Sequence of chain 1.A:
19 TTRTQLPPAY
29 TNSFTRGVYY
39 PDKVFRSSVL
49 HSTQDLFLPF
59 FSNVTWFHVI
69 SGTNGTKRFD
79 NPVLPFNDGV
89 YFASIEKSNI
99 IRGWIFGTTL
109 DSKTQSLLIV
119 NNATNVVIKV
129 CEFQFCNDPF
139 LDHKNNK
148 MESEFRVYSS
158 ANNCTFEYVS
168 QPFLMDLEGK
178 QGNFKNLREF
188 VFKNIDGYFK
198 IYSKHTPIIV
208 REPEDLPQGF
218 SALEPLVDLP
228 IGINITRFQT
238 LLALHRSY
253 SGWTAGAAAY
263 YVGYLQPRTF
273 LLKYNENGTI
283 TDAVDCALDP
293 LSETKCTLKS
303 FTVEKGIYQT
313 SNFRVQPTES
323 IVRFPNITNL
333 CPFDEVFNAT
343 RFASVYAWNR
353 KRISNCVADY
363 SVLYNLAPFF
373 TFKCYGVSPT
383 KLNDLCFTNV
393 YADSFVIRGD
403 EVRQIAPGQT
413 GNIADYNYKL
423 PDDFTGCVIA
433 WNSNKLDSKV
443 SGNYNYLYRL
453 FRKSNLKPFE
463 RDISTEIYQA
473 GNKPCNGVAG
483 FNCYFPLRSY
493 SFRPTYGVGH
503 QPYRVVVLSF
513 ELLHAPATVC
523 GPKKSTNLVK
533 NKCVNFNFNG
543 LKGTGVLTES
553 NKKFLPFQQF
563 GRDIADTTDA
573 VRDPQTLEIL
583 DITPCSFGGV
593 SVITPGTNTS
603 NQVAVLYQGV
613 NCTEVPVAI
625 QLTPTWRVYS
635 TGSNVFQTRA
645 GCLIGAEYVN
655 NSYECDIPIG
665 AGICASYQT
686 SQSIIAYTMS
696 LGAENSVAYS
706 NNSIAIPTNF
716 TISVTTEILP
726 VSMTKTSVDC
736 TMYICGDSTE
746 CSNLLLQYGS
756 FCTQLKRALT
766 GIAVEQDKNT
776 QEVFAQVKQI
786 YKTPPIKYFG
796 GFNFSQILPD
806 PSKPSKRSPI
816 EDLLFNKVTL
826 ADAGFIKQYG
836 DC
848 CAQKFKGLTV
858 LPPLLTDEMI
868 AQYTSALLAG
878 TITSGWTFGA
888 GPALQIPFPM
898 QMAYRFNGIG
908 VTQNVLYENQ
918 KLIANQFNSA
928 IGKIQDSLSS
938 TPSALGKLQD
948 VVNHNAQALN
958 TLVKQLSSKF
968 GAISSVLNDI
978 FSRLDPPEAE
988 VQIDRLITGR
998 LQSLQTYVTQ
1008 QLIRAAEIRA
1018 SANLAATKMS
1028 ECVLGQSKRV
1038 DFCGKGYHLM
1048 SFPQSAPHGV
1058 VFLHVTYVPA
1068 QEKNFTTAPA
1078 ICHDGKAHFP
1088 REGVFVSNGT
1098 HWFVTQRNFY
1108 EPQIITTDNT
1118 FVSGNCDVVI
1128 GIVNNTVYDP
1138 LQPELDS

This protein binds this small molecule.
Small molecule (SMILES): CC(=O)N[C@@H]1[C@@H](O)[C@H](O)[C@@H](CO)O[C@H]1O

Binding-site contacts:
Ligand atom C3 contacts residue ASN654 of chain 1.A at 3.1 Å.
Ligand atom N2 contacts residue ASN654 of chain 1.A at 3.7 Å.
Ligand atom O5 contacts residue ASN654 of chain 1.A at 2.5 Å (h-bond).
Ligand atom C2 contacts residue ASN654 of chain 1.A at 2.5 Å.
Ligand atom O6 contacts residue ASN654 of chain 1.A at 4.5 Å.
Ligand atom C7 contacts residue ASN654 of chain 1.A at 4.0 Å.
Ligand atom C1 contacts residue ASN654 of chain 1.A at 1.4 Å.
Ligand atom C8 contacts residue TYR652 of chain 1.A at 3.8 Å (hydrophobic).
Ligand atom C8 contacts residue ASN654 of chain 1.A at 3.2 Å.
Ligand atom C4 contacts residue ASN654 of chain 1.A at 3.8 Å.
Ligand atom C6 contacts residue ASN654 of chain 1.A at 3.2 Å.
Ligand atom C5 contacts residue ASN654 of chain 1.A at 3.2 Å.
Ligand atom O3 contacts residue ASN654 of chain 1.A at 3.0 Å (h-bond).